Binding-site contacts:
Ligand atom O6 contacts residue TYR57 of chain 1.R at 3.3 Å.
Ligand atom O2 contacts residue THR58 of chain 1.R at 4.0 Å.
Ligand atom C7 contacts residue ASN55 of chain 1.R at 4.0 Å.
Ligand atom N2 contacts residue GLU137 of chain 1.J at 3.7 Å.
Ligand atom C1 contacts residue ASN55 of chain 1.R at 3.8 Å.
Ligand atom C5 contacts residue TYR57 of chain 1.R at 4.2 Å (hydrophobic).
Ligand atom O7 contacts residue ASN136 of chain 1.J at 3.6 Å (h-bond).
Ligand atom N2 contacts residue ASN136 of chain 1.J at 2.6 Å (h-bond).
Ligand atom O6 contacts residue GLY56 of chain 1.R at 3.5 Å (h-bond).
Ligand atom C1 contacts residue TYR57 of chain 1.R at 4.1 Å (hydrophobic).
Ligand atom C6 contacts residue GLY56 of chain 1.R at 3.5 Å.
Ligand atom O5 contacts residue ASN136 of chain 1.J at 2.4 Å (h-bond).
Ligand atom C5 contacts residue ASN55 of chain 1.R at 3.9 Å.
Ligand atom O4 contacts residue ASN55 of chain 1.R at 4.4 Å.
Ligand atom O5 contacts residue GLY56 of chain 1.R at 3.6 Å.
Ligand atom O5 contacts residue TYR57 of chain 1.R at 3.6 Å.
Ligand atom C6 contacts residue TYR57 of chain 1.R at 3.4 Å (hydrophobic).
Ligand atom C7 contacts residue ASN136 of chain 1.J at 3.2 Å.
Ligand atom N2 contacts residue ASN55 of chain 1.R at 4.1 Å.
Ligand atom C6 contacts residue ASN55 of chain 1.R at 3.4 Å.
Ligand atom C1 contacts residue GLY56 of chain 1.R at 4.1 Å.
Ligand atom C3 contacts residue ASN136 of chain 1.J at 3.8 Å.
Ligand atom O7 contacts residue TRP127 of chain 1.J at 4.4 Å.
Ligand atom O5 contacts residue ASN55 of chain 1.R at 4.0 Å.
Ligand atom C2 contacts residue ASN136 of chain 1.J at 2.5 Å.
Ligand atom C8 contacts residue ASN55 of chain 1.R at 3.4 Å.
Ligand atom O7 contacts residue GLU137 of chain 1.J at 3.7 Å.
Ligand atom O2 contacts residue TYR57 of chain 1.R at 3.4 Å.
Ligand atom C4 contacts residue ASN136 of chain 1.J at 4.3 Å.
Ligand atom C5 contacts residue ASN136 of chain 1.J at 3.7 Å.
Ligand atom C1 contacts residue TYR57 of chain 1.R at 4.5 Å (hydrophobic).
Ligand atom C7 contacts residue GLU137 of chain 1.J at 4.1 Å.
Ligand atom C1 contacts residue ASN136 of chain 1.J at 1.4 Å.
Ligand atom C8 contacts residue ASN136 of chain 1.J at 3.6 Å.

The protein below binds the small molecule below.
Small molecule (SMILES): CC(=O)N[C@H]1[C@H](O[C@H]2[C@H](O)[C@@H](NC(C)=O)CO[C@@H]2CO[C@@H]2O[C@@H](C)[C@@H](O)[C@@H](O)[C@@H]2O)O[C@H](CO)[C@@H](O[C@@H]2O[C@H](CO[C@H]3O[C@H](CO)[C@@H](O)[C@H](O)[C@@H]3O)[C@@H](O)[C@H](O[C@H]3O[C@H](CO)[C@@H](O)[C@H](O)[C@@H]3O)[C@@H]2O)[C@@H]1O

Sequence of chain 1.R:
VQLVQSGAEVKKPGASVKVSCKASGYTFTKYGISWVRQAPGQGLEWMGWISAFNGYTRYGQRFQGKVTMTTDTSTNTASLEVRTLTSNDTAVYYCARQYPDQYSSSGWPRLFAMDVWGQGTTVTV

Sequence of chain 1.J:
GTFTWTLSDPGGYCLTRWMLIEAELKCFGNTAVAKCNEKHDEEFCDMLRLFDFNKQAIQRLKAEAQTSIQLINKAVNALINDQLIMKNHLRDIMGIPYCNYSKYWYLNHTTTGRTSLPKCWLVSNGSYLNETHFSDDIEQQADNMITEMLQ